Binding-site contacts:
Ligand atom OXT contacts residue LYS243 of chain 1.A at 4.3 Å.
Ligand atom N contacts residue GLU240 of chain 1.A at 3.2 Å (salt-bridge).
Ligand atom N contacts residue LYS243 of chain 1.A at 3.9 Å.
Ligand atom SG contacts residue GLN350 of chain 1.A at 3.4 Å (h-bond).
Ligand atom C contacts residue LYS243 of chain 1.A at 3.5 Å.
Ligand atom SG contacts residue CYS134 of chain 1.A at 2.0 Å (h-bond).
Ligand atom O contacts residue ARG101 of chain 1.A at 2.8 Å (salt-bridge).
Ligand atom CB contacts residue ASN133 of chain 1.A at 3.4 Å.
Ligand atom C contacts residue ASN133 of chain 1.A at 3.9 Å.
Ligand atom C contacts residue ARG101 of chain 1.A at 3.4 Å.
Ligand atom CA contacts residue LYS243 of chain 1.A at 4.3 Å.
Ligand atom CA contacts residue CYS134 of chain 1.A at 4.2 Å (hydrophobic).
Ligand atom N contacts residue ASN133 of chain 1.A at 3.2 Å (h-bond).
Ligand atom N contacts residue CYS134 of chain 1.A at 4.4 Å.
Ligand atom OXT contacts residue SER98 of chain 1.A at 4.2 Å.
Ligand atom SG contacts residue GLY165 of chain 1.A at 4.4 Å.
Ligand atom OXT contacts residue ALA96 of chain 1.A at 4.4 Å.
Ligand atom O contacts residue LYS243 of chain 1.A at 2.6 Å (salt-bridge).
Ligand atom CB contacts residue CYS134 of chain 1.A at 3.0 Å (hydrophobic).
Ligand atom OXT contacts residue ARG101 of chain 1.A at 2.8 Å (salt-bridge).
Ligand atom O contacts residue SER98 of chain 1.A at 4.1 Å.
Ligand atom O contacts residue ASN133 of chain 1.A at 3.3 Å (h-bond).
Ligand atom CA contacts residue ASN133 of chain 1.A at 3.7 Å.

Sequence of chain 1.A:
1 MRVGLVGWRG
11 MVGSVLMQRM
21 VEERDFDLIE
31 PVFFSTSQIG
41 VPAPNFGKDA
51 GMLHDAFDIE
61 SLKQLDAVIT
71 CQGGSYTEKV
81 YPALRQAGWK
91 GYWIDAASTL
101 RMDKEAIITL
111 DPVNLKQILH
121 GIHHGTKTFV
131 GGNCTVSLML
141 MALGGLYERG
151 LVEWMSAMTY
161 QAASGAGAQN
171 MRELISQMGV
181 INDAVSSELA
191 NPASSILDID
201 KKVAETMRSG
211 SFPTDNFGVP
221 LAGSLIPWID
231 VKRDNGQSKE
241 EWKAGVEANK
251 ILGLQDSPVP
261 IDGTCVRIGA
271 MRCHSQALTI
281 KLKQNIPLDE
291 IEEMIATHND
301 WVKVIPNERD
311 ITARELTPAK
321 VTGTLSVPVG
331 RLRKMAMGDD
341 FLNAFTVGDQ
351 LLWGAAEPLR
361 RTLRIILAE

A small-molecule ligand and the protein it binds are described below.
Small molecule (SMILES): N[C@@H](CS)C(=O)O